The small molecule below binds the protein below.
Small molecule (SMILES): CC(=O)N[C@H]1[C@H](O[C@H]2[C@H](O)[C@@H](NC(C)=O)CO[C@@H]2CO)O[C@H](CO)[C@@H](O[C@H]2O[C@H](CO)[C@@H](O)[C@H](O)[C@@H]2O)[C@@H]1O

Sequence of chain 1.E:
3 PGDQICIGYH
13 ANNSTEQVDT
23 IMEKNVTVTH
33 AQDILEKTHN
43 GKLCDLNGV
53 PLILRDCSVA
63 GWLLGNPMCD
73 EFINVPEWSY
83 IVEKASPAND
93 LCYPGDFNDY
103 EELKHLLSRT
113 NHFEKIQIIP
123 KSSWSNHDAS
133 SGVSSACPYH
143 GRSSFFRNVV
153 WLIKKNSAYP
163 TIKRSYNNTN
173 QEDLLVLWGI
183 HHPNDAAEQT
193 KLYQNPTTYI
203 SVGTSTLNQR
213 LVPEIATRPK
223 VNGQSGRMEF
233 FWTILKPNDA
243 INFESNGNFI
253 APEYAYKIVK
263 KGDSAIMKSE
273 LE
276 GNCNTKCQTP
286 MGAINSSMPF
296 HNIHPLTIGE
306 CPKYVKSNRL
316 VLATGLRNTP

Sequence of chain 1.A:
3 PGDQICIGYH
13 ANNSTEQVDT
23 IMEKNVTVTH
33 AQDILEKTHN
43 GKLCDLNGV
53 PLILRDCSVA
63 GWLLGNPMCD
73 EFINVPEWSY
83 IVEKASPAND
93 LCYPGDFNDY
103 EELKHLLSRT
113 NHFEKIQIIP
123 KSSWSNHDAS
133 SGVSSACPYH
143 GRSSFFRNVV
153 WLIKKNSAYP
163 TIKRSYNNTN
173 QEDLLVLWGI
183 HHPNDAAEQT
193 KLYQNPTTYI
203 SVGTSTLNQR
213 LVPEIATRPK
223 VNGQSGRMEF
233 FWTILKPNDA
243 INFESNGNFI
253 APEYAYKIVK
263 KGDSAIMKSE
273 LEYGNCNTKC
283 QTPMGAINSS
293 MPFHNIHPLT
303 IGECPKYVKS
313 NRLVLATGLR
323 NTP

Binding-site contacts:
Ligand atom C2 contacts residue ASN169 of chain 1.A at 2.5 Å.
Ligand atom N2 contacts residue ASN240 of chain 1.A at 2.9 Å (h-bond).
Ligand atom C5 contacts residue ASN169 of chain 1.A at 3.8 Å.
Ligand atom O7 contacts residue ALA242 of chain 1.A at 4.0 Å.
Ligand atom C8 contacts residue PRO221 of chain 1.E at 3.9 Å (hydrophobic).
Ligand atom O7 contacts residue ASN240 of chain 1.A at 4.2 Å.
Ligand atom C2 contacts residue ASN240 of chain 1.A at 3.6 Å.
Ligand atom C7 contacts residue ASN169 of chain 1.A at 3.4 Å.
Ligand atom C1 contacts residue ASN169 of chain 1.A at 1.5 Å.
Ligand atom O7 contacts residue ASN169 of chain 1.A at 3.5 Å (h-bond).
Ligand atom C8 contacts residue ASN240 of chain 1.A at 3.7 Å.
Ligand atom O5 contacts residue ASN169 of chain 1.A at 2.4 Å (h-bond).
Ligand atom C1 contacts residue ASN240 of chain 1.A at 3.5 Å.
Ligand atom C3 contacts residue ASN240 of chain 1.A at 3.8 Å.
Ligand atom C8 contacts residue ASP241 of chain 1.A at 3.9 Å.
Ligand atom O3 contacts residue ASN240 of chain 1.A at 4.4 Å.
Ligand atom C5 contacts residue ASN240 of chain 1.A at 4.4 Å.
Ligand atom C4 contacts residue ASN169 of chain 1.A at 4.3 Å.
Ligand atom N2 contacts residue ASN169 of chain 1.A at 2.9 Å (h-bond).
Ligand atom C8 contacts residue ALA242 of chain 1.A at 3.5 Å (hydrophobic).
Ligand atom C7 contacts residue ALA242 of chain 1.A at 3.9 Å (hydrophobic).
Ligand atom C7 contacts residue ASN240 of chain 1.A at 3.8 Å.
Ligand atom C3 contacts residue ASN169 of chain 1.A at 3.9 Å.